Sequence of chain 1.DB:
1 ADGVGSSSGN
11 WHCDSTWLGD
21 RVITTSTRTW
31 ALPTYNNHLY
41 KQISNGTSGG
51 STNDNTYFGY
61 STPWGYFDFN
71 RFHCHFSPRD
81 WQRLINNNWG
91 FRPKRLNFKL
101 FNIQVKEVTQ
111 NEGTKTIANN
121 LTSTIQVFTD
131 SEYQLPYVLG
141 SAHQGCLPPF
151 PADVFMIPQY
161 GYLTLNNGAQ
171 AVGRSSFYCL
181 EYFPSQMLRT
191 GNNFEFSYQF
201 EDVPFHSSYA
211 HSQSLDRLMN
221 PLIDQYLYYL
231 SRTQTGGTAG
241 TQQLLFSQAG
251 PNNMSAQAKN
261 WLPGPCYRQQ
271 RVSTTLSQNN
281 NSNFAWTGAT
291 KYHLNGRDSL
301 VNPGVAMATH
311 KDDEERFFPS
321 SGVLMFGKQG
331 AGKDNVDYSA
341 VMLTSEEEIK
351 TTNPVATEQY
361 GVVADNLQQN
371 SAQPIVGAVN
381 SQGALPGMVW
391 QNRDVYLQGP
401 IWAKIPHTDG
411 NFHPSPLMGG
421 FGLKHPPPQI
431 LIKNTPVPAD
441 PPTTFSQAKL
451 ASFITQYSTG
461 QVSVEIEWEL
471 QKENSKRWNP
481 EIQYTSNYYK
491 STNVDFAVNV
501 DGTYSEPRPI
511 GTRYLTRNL

This protein binds this small molecule.
Small molecule (SMILES): Nc1ncnc2c1ncn2[C@H]1C[C@H](O)[C@@H](COP(=O)(O)O)O1

Binding-site contacts:
Ligand atom N1 contacts residue GLY422 of chain 1.DB at 3.0 Å (h-bond).
Ligand atom C6 contacts residue SER415 of chain 1.DB at 4.0 Å.
Ligand atom N6 contacts residue GLY422 of chain 1.DB at 3.1 Å (h-bond).
Ligand atom C5' contacts residue ASP409 of chain 1.CB at 4.0 Å.
Ligand atom N9 contacts residue PRO204 of chain 1.DB at 4.2 Å.
Ligand atom O3' contacts residue HIS413 of chain 1.DB at 4.1 Å.
Ligand atom O4' contacts residue DC1 of chain 1.OF at 3.3 Å.
Ligand atom N7 contacts residue SER415 of chain 1.DB at 3.8 Å.
Ligand atom C6 contacts residue PRO414 of chain 1.DB at 3.5 Å (hydrophobic).
Ligand atom C6 contacts residue GLY422 of chain 1.DB at 3.8 Å.
Ligand atom C5 contacts residue PRO204 of chain 1.DB at 3.9 Å (hydrophobic).
Ligand atom C8 contacts residue HIS413 of chain 1.DB at 3.6 Å.
Ligand atom C2 contacts residue PRO414 of chain 1.DB at 4.1 Å (hydrophobic).
Ligand atom N6 contacts residue PHE421 of chain 1.DB at 4.1 Å.
Ligand atom P contacts residue DC1 of chain 1.OF at 1.6 Å.
Ligand atom N6 contacts residue SER415 of chain 1.DB at 3.4 Å.
Ligand atom C5 contacts residue PRO414 of chain 1.DB at 4.1 Å (hydrophobic).
Ligand atom N1 contacts residue VAL203 of chain 1.DB at 4.0 Å.
Ligand atom C8 contacts residue PRO204 of chain 1.DB at 4.1 Å (hydrophobic).
Ligand atom C2' contacts residue PRO414 of chain 1.DB at 3.5 Å (hydrophobic).
Ligand atom C5' contacts residue DC1 of chain 1.OF at 3.9 Å.
Ligand atom OP2 contacts residue DC1 of chain 1.OF at 2.5 Å (h-bond).
Ligand atom N7 contacts residue HIS413 of chain 1.DB at 4.0 Å.
Ligand atom C5' contacts residue HIS413 of chain 1.DB at 3.7 Å.
Ligand atom OP1 contacts residue DC1 of chain 1.OF at 2.5 Å (h-bond).
Ligand atom C4' contacts residue DC1 of chain 1.OF at 4.1 Å.
Ligand atom C2 contacts residue GLY422 of chain 1.DB at 3.5 Å.
Ligand atom N7 contacts residue PRO204 of chain 1.DB at 4.0 Å.
Ligand atom N6 contacts residue PRO416 of chain 1.DB at 3.9 Å.
Ligand atom O5' contacts residue DC1 of chain 1.OF at 2.5 Å (h-bond).
Ligand atom N6 contacts residue GLY420 of chain 1.DB at 4.2 Å.
Ligand atom N1 contacts residue PRO414 of chain 1.DB at 3.5 Å (h-bond).
Ligand atom N3 contacts residue PRO414 of chain 1.DB at 3.9 Å.
Ligand atom C3' contacts residue HIS413 of chain 1.DB at 3.6 Å.
Ligand atom C2 contacts residue ILE405 of chain 1.DB at 4.1 Å (hydrophobic).
Ligand atom OP1 contacts residue ASN411 of chain 1.CB at 3.6 Å.
Ligand atom C4 contacts residue PRO204 of chain 1.DB at 4.0 Å (hydrophobic).
Ligand atom N6 contacts residue PRO414 of chain 1.DB at 3.7 Å.
Ligand atom O5' contacts residue ASP409 of chain 1.CB at 3.6 Å.
Ligand atom C1' contacts residue DC1 of chain 1.OF at 3.9 Å.

Sequence of chain 1.CB:
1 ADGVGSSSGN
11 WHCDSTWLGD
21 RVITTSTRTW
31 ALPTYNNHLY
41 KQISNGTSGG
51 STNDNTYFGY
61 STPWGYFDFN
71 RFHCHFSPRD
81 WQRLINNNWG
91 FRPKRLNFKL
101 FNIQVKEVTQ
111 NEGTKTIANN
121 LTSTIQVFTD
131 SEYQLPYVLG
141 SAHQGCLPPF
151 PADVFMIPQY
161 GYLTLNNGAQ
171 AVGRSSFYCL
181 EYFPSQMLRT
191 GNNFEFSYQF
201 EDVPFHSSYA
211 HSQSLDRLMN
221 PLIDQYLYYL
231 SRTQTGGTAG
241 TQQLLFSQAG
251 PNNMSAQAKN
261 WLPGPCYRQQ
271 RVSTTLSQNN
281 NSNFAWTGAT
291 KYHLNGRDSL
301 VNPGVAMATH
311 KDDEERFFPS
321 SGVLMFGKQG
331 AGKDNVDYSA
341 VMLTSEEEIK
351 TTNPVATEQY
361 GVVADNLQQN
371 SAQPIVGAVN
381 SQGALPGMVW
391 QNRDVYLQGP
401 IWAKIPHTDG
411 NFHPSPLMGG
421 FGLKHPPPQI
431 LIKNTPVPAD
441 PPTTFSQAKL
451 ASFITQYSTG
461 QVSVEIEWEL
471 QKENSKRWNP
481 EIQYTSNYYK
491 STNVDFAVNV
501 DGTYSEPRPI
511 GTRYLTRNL